This protein binds this small molecule.
Small molecule (SMILES): CC(=O)N[C@H]1[C@H](O[C@H]2[C@H](O)[C@@H](NC(C)=O)CO[C@@H]2CO)O[C@H](CO)[C@@H](O[C@@H]2O[C@H](CO)[C@@H](O)[C@H](O)[C@@H]2O)[C@@H]1O

Sequence of chain 1.M:
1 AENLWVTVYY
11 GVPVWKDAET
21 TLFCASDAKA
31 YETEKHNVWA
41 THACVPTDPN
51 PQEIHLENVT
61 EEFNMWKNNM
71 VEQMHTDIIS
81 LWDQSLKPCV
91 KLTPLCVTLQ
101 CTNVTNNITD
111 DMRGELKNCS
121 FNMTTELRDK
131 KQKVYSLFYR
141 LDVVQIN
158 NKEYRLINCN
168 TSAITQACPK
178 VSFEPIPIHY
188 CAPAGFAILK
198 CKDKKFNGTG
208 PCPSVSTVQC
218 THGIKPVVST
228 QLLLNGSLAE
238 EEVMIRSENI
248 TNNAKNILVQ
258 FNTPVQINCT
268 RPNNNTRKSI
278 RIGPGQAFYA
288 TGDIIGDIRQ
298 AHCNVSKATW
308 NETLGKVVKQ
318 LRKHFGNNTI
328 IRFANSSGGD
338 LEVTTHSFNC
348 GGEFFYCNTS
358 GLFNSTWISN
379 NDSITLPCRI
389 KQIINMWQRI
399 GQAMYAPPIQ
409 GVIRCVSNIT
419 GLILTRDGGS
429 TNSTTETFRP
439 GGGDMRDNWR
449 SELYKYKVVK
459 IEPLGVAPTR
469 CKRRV

Binding-site contacts:
Ligand atom C3 contacts residue NAG2 of chain 1.UA at 4.2 Å.
Ligand atom C4 contacts residue ASN332 of chain 1.M at 4.2 Å.
Ligand atom C8 contacts residue THR341 of chain 1.M at 3.4 Å.
Ligand atom C7 contacts residue ASN332 of chain 1.M at 3.1 Å.
Ligand atom C1 contacts residue SER333 of chain 1.M at 4.3 Å.
Ligand atom O7 contacts residue NAG1 of chain 1.UA at 4.2 Å.
Ligand atom C5 contacts residue ASN332 of chain 1.M at 3.7 Å.
Ligand atom C1 contacts residue NAG2 of chain 1.UA at 3.5 Å.
Ligand atom O3 contacts residue NAG2 of chain 1.UA at 4.2 Å.
Ligand atom O7 contacts residue SER333 of chain 1.M at 4.3 Å.
Ligand atom C8 contacts residue SER333 of chain 1.M at 3.3 Å.
Ligand atom C6 contacts residue ASN332 of chain 1.M at 4.5 Å.
Ligand atom C2 contacts residue ASN332 of chain 1.M at 2.4 Å.
Ligand atom C7 contacts residue SER333 of chain 1.M at 3.6 Å.
Ligand atom O2 contacts residue MAN5 of chain 1.UA at 4.2 Å.
Ligand atom C5 contacts residue NAG2 of chain 1.UA at 4.0 Å.
Ligand atom C3 contacts residue ASN332 of chain 1.M at 3.8 Å.
Ligand atom O4 contacts residue NAG2 of chain 1.UA at 4.0 Å.
Ligand atom C6 contacts residue NAG1 of chain 1.VA at 3.6 Å.
Ligand atom O7 contacts residue SER357 of chain 1.M at 4.0 Å.
Ligand atom O7 contacts residue ASN332 of chain 1.M at 3.1 Å (h-bond).
Ligand atom C4 contacts residue NAG2 of chain 1.UA at 3.4 Å.
Ligand atom C1 contacts residue ASN332 of chain 1.M at 1.4 Å.
Ligand atom N2 contacts residue ASN332 of chain 1.M at 2.8 Å (h-bond).
Ligand atom O6 contacts residue NAG1 of chain 1.VA at 4.1 Å.
Ligand atom O5 contacts residue NAG2 of chain 1.UA at 3.7 Å.
Ligand atom C8 contacts residue ASN332 of chain 1.M at 4.3 Å.
Ligand atom C6 contacts residue NAG2 of chain 1.UA at 4.2 Å.
Ligand atom N2 contacts residue SER333 of chain 1.M at 3.6 Å.
Ligand atom O5 contacts residue ASN332 of chain 1.M at 2.4 Å (h-bond).